Sequence of chain 1.B:
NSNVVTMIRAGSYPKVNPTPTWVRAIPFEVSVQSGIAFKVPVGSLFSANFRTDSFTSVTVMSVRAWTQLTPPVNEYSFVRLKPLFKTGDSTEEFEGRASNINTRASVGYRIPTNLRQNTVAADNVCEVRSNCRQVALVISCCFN

A protein and the small-molecule ligand that binds it are described below.
Small molecule (SMILES): CO[P](=O)(O)O[C@H]1[C@@H](O)[C@H](n2ccc(=O)[nH]c2=O)O[C@@H]1COP(=O)(O)O

Binding-site contacts:
Ligand atom OP3 contacts residue ARG125 of chain 2.B at 3.1 Å.
Ligand atom P contacts residue ARG131 of chain 2.B at 3.5 Å.
Ligand atom OP2 contacts residue ARG131 of chain 2.B at 3.8 Å.
Ligand atom C5 contacts residue ARG125 of chain 2.B at 3.8 Å.
Ligand atom P contacts residue ARG125 of chain 2.B at 3.9 Å.
Ligand atom C6 contacts residue ARG125 of chain 2.B at 3.8 Å.
Ligand atom C5' contacts residue ARG131 of chain 2.B at 3.5 Å.
Ligand atom OP1 contacts residue ILE23 of chain 1.B at 3.6 Å.
Ligand atom OP2 contacts residue SER77 of chain 2.B at 3.8 Å.
Ligand atom N3 contacts residue SER17 of chain 1.B at 4.4 Å.
Ligand atom O4 contacts residue SER17 of chain 1.B at 3.2 Å.
Ligand atom N3 contacts residue ASN16 of chain 1.B at 3.2 Å (h-bond).
Ligand atom C4 contacts residue ASN16 of chain 1.B at 4.2 Å.
Ligand atom C5' contacts residue MET76 of chain 2.B at 4.2 Å (hydrophobic).
Ligand atom C4' contacts residue ARG125 of chain 2.B at 4.5 Å.
Ligand atom OP1 contacts residue ARG131 of chain 2.B at 3.3 Å (salt-bridge).
Ligand atom C4 contacts residue ARG125 of chain 2.B at 3.7 Å.
Ligand atom O3' contacts residue ARG125 of chain 2.B at 4.2 Å.
Ligand atom N3 contacts residue ARG125 of chain 2.B at 3.9 Å.
Ligand atom OP3 contacts residue SER77 of chain 2.B at 4.1 Å.
Ligand atom O5' contacts residue ARG131 of chain 2.B at 2.8 Å (salt-bridge).
Ligand atom O2 contacts residue ASN16 of chain 1.B at 3.3 Å (h-bond).
Ligand atom C3' contacts residue ARG125 of chain 2.B at 3.5 Å.
Ligand atom O4 contacts residue ASN16 of chain 1.B at 4.4 Å.
Ligand atom N1 contacts residue ARG125 of chain 2.B at 4.0 Å.
Ligand atom C2 contacts residue ASN16 of chain 1.B at 3.6 Å.
Ligand atom O2 contacts residue ARG125 of chain 2.B at 4.4 Å.
Ligand atom OP1 contacts residue ARG125 of chain 2.B at 2.9 Å (salt-bridge).
Ligand atom O4 contacts residue THR21 of chain 1.B at 4.3 Å.
Ligand atom O5' contacts residue ARG125 of chain 2.B at 3.5 Å (salt-bridge).
Ligand atom C4 contacts residue SER17 of chain 1.B at 4.1 Å.
Ligand atom P contacts residue ILE23 of chain 1.B at 4.2 Å.
Ligand atom C5 contacts residue THR21 of chain 1.B at 4.4 Å.
Ligand atom OP3 contacts residue ILE23 of chain 1.B at 3.7 Å.
Ligand atom C2' contacts residue ARG125 of chain 2.B at 4.1 Å.
Ligand atom C2 contacts residue ARG125 of chain 2.B at 4.1 Å.
Ligand atom O4 contacts residue ARG125 of chain 2.B at 3.9 Å.
Ligand atom C5' contacts residue ARG125 of chain 2.B at 4.3 Å.

Sequence of chain 2.B:
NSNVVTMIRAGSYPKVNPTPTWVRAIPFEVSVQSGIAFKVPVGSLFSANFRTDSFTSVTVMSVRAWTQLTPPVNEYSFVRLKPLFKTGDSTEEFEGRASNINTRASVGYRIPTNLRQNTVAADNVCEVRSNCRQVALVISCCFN